Binding-site contacts:
Ligand atom C4 contacts residue VAL31 of chain 59.B at 3.8 Å (hydrophobic).
Ligand atom C8 contacts residue ARG57 of chain 59.B at 4.2 Å.
Ligand atom C7 contacts residue SER70 of chain 59.B at 4.4 Å.
Ligand atom C6 contacts residue ASN69 of chain 59.B at 4.4 Å.
Ligand atom C5 contacts residue MET33 of chain 59.B at 3.7 Å (hydrophobic).
Ligand atom C2 contacts residue ASN69 of chain 59.B at 4.2 Å.
Ligand atom C8 contacts residue SER70 of chain 59.B at 3.7 Å.
Ligand atom C7 contacts residue ASN69 of chain 59.B at 3.8 Å.
Ligand atom C4 contacts residue NAG1 of chain 59.R at 3.2 Å.
Ligand atom O3 contacts residue NAG1 of chain 59.R at 2.6 Å (h-bond).
Ligand atom O1 contacts residue VAL31 of chain 59.B at 3.4 Å (h-bond).
Ligand atom C1 contacts residue VAL31 of chain 59.B at 4.3 Å (hydrophobic).
Ligand atom C6 contacts residue MET33 of chain 59.B at 3.5 Å (hydrophobic).
Ligand atom N2 contacts residue ASN69 of chain 59.B at 4.3 Å.
Ligand atom C1 contacts residue ASN69 of chain 59.B at 2.7 Å.
Ligand atom C3 contacts residue NAG1 of chain 59.R at 3.7 Å.
Ligand atom C8 contacts residue ASN69 of chain 59.B at 3.4 Å.
Ligand atom O7 contacts residue ASN69 of chain 59.B at 3.8 Å.
Ligand atom C6 contacts residue LEU24 of chain 59.B at 4.5 Å (hydrophobic).
Ligand atom C3 contacts residue VAL31 of chain 59.B at 3.0 Å (hydrophobic).
Ligand atom O6 contacts residue NAG1 of chain 59.R at 3.0 Å.
Ligand atom C2 contacts residue VAL31 of chain 59.B at 4.0 Å (hydrophobic).
Ligand atom C6 contacts residue NAG1 of chain 59.R at 4.3 Å.
Ligand atom O3 contacts residue VAL31 of chain 59.B at 3.6 Å.
Ligand atom O1 contacts residue SER70 of chain 59.B at 4.2 Å.
Ligand atom O4 contacts residue NAG1 of chain 59.R at 3.0 Å.
Ligand atom O1 contacts residue ASN69 of chain 59.B at 2.1 Å (h-bond).
Ligand atom O4 contacts residue VAL31 of chain 59.B at 3.3 Å.
Ligand atom C5 contacts residue ASN69 of chain 59.B at 3.7 Å.
Ligand atom O5 contacts residue ASN69 of chain 59.B at 2.8 Å (h-bond).
Ligand atom O1 contacts residue MET33 of chain 59.B at 3.9 Å.
Ligand atom C5 contacts residue NAG1 of chain 59.R at 4.3 Å.
Ligand atom N2 contacts residue VAL31 of chain 59.B at 4.0 Å.
Ligand atom C5 contacts residue VAL31 of chain 59.B at 4.2 Å (hydrophobic).
Ligand atom O5 contacts residue MET33 of chain 59.B at 4.2 Å.

The protein below binds the small molecule below.
Small molecule (SMILES): CC(=O)N[C@@H]1[C@@H](O)[C@H](O)[C@@H](CO)O[C@H]1O

Sequence of chain 59.B:
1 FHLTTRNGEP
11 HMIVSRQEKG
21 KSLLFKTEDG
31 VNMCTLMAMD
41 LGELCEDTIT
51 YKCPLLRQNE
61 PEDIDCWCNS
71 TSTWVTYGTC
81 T